Sequence of chain 2.A:
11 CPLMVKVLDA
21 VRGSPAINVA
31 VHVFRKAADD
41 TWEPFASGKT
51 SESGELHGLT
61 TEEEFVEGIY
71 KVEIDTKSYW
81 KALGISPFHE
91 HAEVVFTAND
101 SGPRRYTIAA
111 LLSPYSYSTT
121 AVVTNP

The protein below binds the small molecule below.
Small molecule (SMILES): OB(O)c1ccc(/C=C/c2cc(O)cc(O)c2)c(Cl)c1

Sequence of chain 1.A:
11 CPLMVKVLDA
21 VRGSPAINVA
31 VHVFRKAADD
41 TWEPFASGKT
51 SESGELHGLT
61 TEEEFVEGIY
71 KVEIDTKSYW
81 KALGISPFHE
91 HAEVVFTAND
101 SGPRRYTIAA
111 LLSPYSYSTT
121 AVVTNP

Binding-site contacts:
Ligand atom O01 contacts residue 7VG1 of chain 2.C at 0.8 Å (h-bond).
Ligand atom C11 contacts residue 7VG1 of chain 2.C at 0.4 Å.
Ligand atom C07 contacts residue LEU18 of chain 1.A at 3.5 Å (hydrophobic).
Ligand atom C01 contacts residue 7VG1 of chain 2.C at 1.4 Å.
Ligand atom C04 contacts residue 7VG1 of chain 2.C at 1.1 Å.
Ligand atom O01 contacts residue LEU111 of chain 2.A at 3.8 Å.
Ligand atom C07 contacts residue 7VG1 of chain 2.C at 0.9 Å.
Ligand atom C14 contacts residue 7VG1 of chain 2.C at 0.8 Å.
Ligand atom C12 contacts residue 7VG1 of chain 2.C at 0.1 Å.
Ligand atom C03 contacts residue 7VG1 of chain 2.C at 0.6 Å.
Ligand atom C02 contacts residue LYS16 of chain 2.A at 3.8 Å.
Ligand atom C01 contacts residue LYS16 of chain 2.A at 3.6 Å.
Ligand atom B01 contacts residue 7VG1 of chain 2.C at 2.5 Å.
Ligand atom C12 contacts residue LEU111 of chain 2.A at 3.8 Å (hydrophobic).
Ligand atom O03 contacts residue LYS16 of chain 2.A at 3.4 Å (salt-bridge).
Ligand atom C13 contacts residue 7VG1 of chain 2.C at 0.4 Å.
Ligand atom O01 contacts residue SER118 of chain 1.A at 2.2 Å (h-bond).
Ligand atom C13 contacts residue SER118 of chain 1.A at 3.2 Å.
Ligand atom C12 contacts residue SER118 of chain 2.A at 3.4 Å.
Ligand atom C08 contacts residue 7VG1 of chain 2.C at 0.9 Å.
Ligand atom C12 contacts residue SER118 of chain 1.A at 3.3 Å.
Ligand atom O02 contacts residue SER118 of chain 2.A at 3.0 Å (h-bond).
Ligand atom C06 contacts residue 7VG1 of chain 2.C at 1.5 Å.
Ligand atom C05 contacts residue 7VG1 of chain 2.C at 0.2 Å.
Ligand atom CL1 contacts residue ALA109 of chain 1.A at 3.7 Å.
Ligand atom O01 contacts residue THR119 of chain 1.A at 3.6 Å (h-bond).
Ligand atom C02 contacts residue 7VG1 of chain 2.C at 0.1 Å.
Ligand atom C08 contacts residue LEU18 of chain 2.A at 3.8 Å (hydrophobic).
Ligand atom O03 contacts residue 7VG1 of chain 2.C at 1.4 Å (h-bond).
Ligand atom O04 contacts residue 7VG1 of chain 2.C at 3.6 Å.
Ligand atom O02 contacts residue 7VG1 of chain 2.C at 0.8 Å (h-bond).
Ligand atom O04 contacts residue LYS16 of chain 1.A at 3.8 Å.
Ligand atom C09 contacts residue 7VG1 of chain 2.C at 0.7 Å.
Ligand atom C11 contacts residue SER118 of chain 2.A at 3.6 Å.
Ligand atom C01 contacts residue LYS16 of chain 1.A at 3.6 Å.
Ligand atom B01 contacts residue LYS16 of chain 1.A at 3.4 Å.
Ligand atom C10 contacts residue 7VG1 of chain 2.C at 0.7 Å.
Ligand atom CL1 contacts residue 7VG1 of chain 2.C at 0.2 Å.
Ligand atom O03 contacts residue LYS16 of chain 1.A at 3.5 Å (salt-bridge).
Ligand atom C02 contacts residue LYS16 of chain 1.A at 3.7 Å.